Sequence of chain 1.A:
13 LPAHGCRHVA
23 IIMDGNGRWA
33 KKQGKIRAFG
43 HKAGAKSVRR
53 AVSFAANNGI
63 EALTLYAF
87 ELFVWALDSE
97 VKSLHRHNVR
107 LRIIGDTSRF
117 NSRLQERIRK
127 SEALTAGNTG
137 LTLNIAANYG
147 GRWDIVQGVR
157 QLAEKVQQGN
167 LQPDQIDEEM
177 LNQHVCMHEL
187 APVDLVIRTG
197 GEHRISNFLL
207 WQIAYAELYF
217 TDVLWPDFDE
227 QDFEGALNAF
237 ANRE

The protein below binds the small molecule below.
Small molecule (SMILES): CCN(CC)CCOc1ccc(/C(=C(/Cl)c2ccccc2)c2ccccc2)cc1

Binding-site contacts:
Ligand atom C25 contacts residue VAL50 of chain 1.A at 4.0 Å (hydrophobic).
Ligand atom C23 contacts residue ASN28 of chain 1.A at 3.5 Å.
Ligand atom C17 contacts residue ILE141 of chain 1.A at 4.2 Å (hydrophobic).
Ligand atom C6 contacts residue ALA47 of chain 1.A at 3.5 Å (hydrophobic).
Ligand atom O contacts residue GLU96 of chain 1.A at 3.5 Å (salt-bridge).
Ligand atom C15 contacts residue VAL50 of chain 1.A at 4.1 Å (hydrophobic).
Ligand atom C9 contacts residue ALA47 of chain 1.A at 3.8 Å (hydrophobic).
Ligand atom C7 contacts residue ALA47 of chain 1.A at 3.6 Å (hydrophobic).
Ligand atom C19 contacts residue ALA92 of chain 1.A at 3.3 Å (hydrophobic).
Ligand atom C8 contacts residue ALA92 of chain 1.A at 4.2 Å (hydrophobic).
Ligand atom C8 contacts residue ALA47 of chain 1.A at 3.8 Å (hydrophobic).
Ligand atom O contacts residue ALA47 of chain 1.A at 4.1 Å.
Ligand atom C24 contacts residue HIS43 of chain 1.A at 3.6 Å.
Ligand atom C11 contacts residue ALA92 of chain 1.A at 3.5 Å (hydrophobic).
Ligand atom C6 contacts residue ALA92 of chain 1.A at 4.1 Å (hydrophobic).
Ligand atom C14 contacts residue ALA92 of chain 1.A at 4.0 Å (hydrophobic).
Ligand atom C19 contacts residue PHE89 of chain 1.A at 4.1 Å (hydrophobic).
Ligand atom O contacts residue SER95 of chain 1.A at 3.9 Å.
Ligand atom C24 contacts residue GLY46 of chain 1.A at 3.6 Å.
Ligand atom C25 contacts residue GLY46 of chain 1.A at 3.9 Å.
Ligand atom C16 contacts residue ILE141 of chain 1.A at 4.2 Å (hydrophobic).
Ligand atom C22 contacts residue ALA69 of chain 1.A at 4.1 Å (hydrophobic).
Ligand atom C15 contacts residue ILE141 of chain 1.A at 4.2 Å (hydrophobic).
Ligand atom C5 contacts residue SER95 of chain 1.A at 3.7 Å.
Ligand atom C6 contacts residue GLU96 of chain 1.A at 3.8 Å.
Ligand atom C9 contacts residue ALA92 of chain 1.A at 3.7 Å (hydrophobic).
Ligand atom C10 contacts residue ALA47 of chain 1.A at 3.6 Å (hydrophobic).
Ligand atom C24 contacts residue ASN28 of chain 1.A at 4.0 Å.
Ligand atom C24 contacts residue ALA47 of chain 1.A at 3.4 Å (hydrophobic).
Ligand atom C7 contacts residue GLU96 of chain 1.A at 3.2 Å.
Ligand atom C18 contacts residue PHE89 of chain 1.A at 4.0 Å (hydrophobic).
Ligand atom CL contacts residue ILE141 of chain 1.A at 4.2 Å.
Ligand atom C18 contacts residue LEU93 of chain 1.A at 4.0 Å (hydrophobic).
Ligand atom C16 contacts residue GLU96 of chain 1.A at 3.9 Å.
Ligand atom C25 contacts residue ALA47 of chain 1.A at 3.3 Å (hydrophobic).
Ligand atom C25 contacts residue HIS43 of chain 1.A at 4.2 Å.
Ligand atom C11 contacts residue ALA47 of chain 1.A at 3.5 Å (hydrophobic).
Ligand atom C10 contacts residue ALA92 of chain 1.A at 3.3 Å (hydrophobic).
Ligand atom C12 contacts residue ALA92 of chain 1.A at 4.2 Å (hydrophobic).
Ligand atom C18 contacts residue ALA92 of chain 1.A at 3.9 Å (hydrophobic).